A protein and the small-molecule ligand that binds it are described below.
Small molecule (SMILES): COC(=O)c1cnc(Nc2cnc(C#N)cn2)cc1NC[C@H]1CNCCO1

Binding-site contacts:
Ligand atom C7 contacts residue GLU91 of chain 1.A at 3.4 Å.
Ligand atom N6 contacts residue ASP148 of chain 1.A at 3.1 Å.
Ligand atom C11 contacts residue SER147 of chain 1.A at 3.7 Å.
Ligand atom C1 contacts residue TYR86 of chain 1.A at 3.6 Å (hydrophobic).
Ligand atom C9 contacts residue LEU137 of chain 1.A at 3.7 Å (hydrophobic).
Ligand atom N4 contacts residue VAL23 of chain 1.A at 3.7 Å.
Ligand atom C10 contacts residue LEU137 of chain 1.A at 3.4 Å (hydrophobic).
Ligand atom O contacts residue GLY16 of chain 1.A at 3.8 Å.
Ligand atom C1 contacts residue CYS87 of chain 1.A at 3.0 Å (hydrophobic).
Ligand atom C12 contacts residue SER147 of chain 1.A at 3.3 Å.
Ligand atom C13 contacts residue VAL68 of chain 1.A at 3.7 Å (hydrophobic).
Ligand atom C9 contacts residue GLU91 of chain 1.A at 3.6 Å.
Ligand atom C10 contacts residue ALA36 of chain 1.A at 3.7 Å (hydrophobic).
Ligand atom C16 contacts residue SER88 of chain 1.A at 3.7 Å.
Ligand atom N3 contacts residue ALA36 of chain 1.A at 3.3 Å.
Ligand atom N3 contacts residue LEU137 of chain 1.A at 3.4 Å.
Ligand atom C14 contacts residue ASP148 of chain 1.A at 3.7 Å.
Ligand atom C13 contacts residue LEU84 of chain 1.A at 3.8 Å (hydrophobic).
Ligand atom C6 contacts residue GLU91 of chain 1.A at 3.5 Å.
Ligand atom N contacts residue CYS87 of chain 1.A at 3.1 Å (h-bond).
Ligand atom C8 contacts residue GLU91 of chain 1.A at 3.4 Å.
Ligand atom C12 contacts residue LEU84 of chain 1.A at 3.8 Å (hydrophobic).
Ligand atom N6 contacts residue LYS38 of chain 1.A at 3.2 Å (salt-bridge).
Ligand atom N5 contacts residue LEU84 of chain 1.A at 3.5 Å.
Ligand atom C13 contacts residue GLU85 of chain 1.A at 3.4 Å.
Ligand atom O2 contacts residue CYS87 of chain 1.A at 3.4 Å (h-bond).
Ligand atom C14 contacts residue SER147 of chain 1.A at 3.5 Å.
Ligand atom N2 contacts residue GLU91 of chain 1.A at 2.9 Å (salt-bridge).
Ligand atom C5 contacts residue LEU15 of chain 1.A at 3.7 Å (hydrophobic).
Ligand atom C10 contacts residue GLU85 of chain 1.A at 3.7 Å.
Ligand atom O2 contacts residue TYR86 of chain 1.A at 3.4 Å.
Ligand atom C14 contacts residue LEU84 of chain 1.A at 3.6 Å (hydrophobic).
Ligand atom N3 contacts residue GLU85 of chain 1.A at 3.0 Å (salt-bridge).
Ligand atom N2 contacts residue GLU134 of chain 1.A at 2.9 Å (salt-bridge).
Ligand atom N contacts residue TYR86 of chain 1.A at 3.7 Å.
Ligand atom N1 contacts residue LEU15 of chain 1.A at 3.6 Å.
Ligand atom C2 contacts residue LEU137 of chain 1.A at 3.5 Å (hydrophobic).
Ligand atom N5 contacts residue VAL68 of chain 1.A at 3.7 Å.
Ligand atom C8 contacts residue GLU134 of chain 1.A at 3.6 Å.
Ligand atom N5 contacts residue SER147 of chain 1.A at 3.5 Å (h-bond).

Sequence of chain 1.A:
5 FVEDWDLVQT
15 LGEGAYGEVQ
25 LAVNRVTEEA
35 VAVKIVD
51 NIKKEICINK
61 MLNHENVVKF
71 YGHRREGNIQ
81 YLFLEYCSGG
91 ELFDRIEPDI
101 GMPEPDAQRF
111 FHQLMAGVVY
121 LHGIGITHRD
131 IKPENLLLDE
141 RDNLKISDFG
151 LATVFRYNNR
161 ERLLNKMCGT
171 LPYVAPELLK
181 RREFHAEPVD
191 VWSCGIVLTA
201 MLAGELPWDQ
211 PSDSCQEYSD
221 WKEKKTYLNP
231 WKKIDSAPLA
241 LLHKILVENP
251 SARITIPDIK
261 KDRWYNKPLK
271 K